The small molecule below binds the protein below.
Small molecule (SMILES): CCO[P](=O)(CCCc1cc2CN(C)(C)->[Pt]3(Cl)c2c(CN->3(C)C)c1)Oc1ccc([N+](=O)[O-])cc1

Binding-site contacts:
Ligand atom C17 contacts residue LEU182 of chain 1.B at 3.1 Å (hydrophobic).
Ligand atom C15 contacts residue TYR119 of chain 1.B at 4.0 Å (hydrophobic).
Ligand atom C17 contacts residue VAL184 of chain 1.B at 3.3 Å (hydrophobic).
Ligand atom O1 contacts residue THR150 of chain 1.B at 4.0 Å.
Ligand atom O1 contacts residue SER42 of chain 1.B at 4.2 Å.
Ligand atom C14 contacts residue SER42 of chain 1.B at 4.0 Å.
Ligand atom O1 contacts residue SER120 of chain 1.B at 2.2 Å (h-bond).
Ligand atom O1 contacts residue ASN84 of chain 1.B at 3.1 Å (h-bond).
Ligand atom P contacts residue SER42 of chain 1.B at 3.8 Å.
Ligand atom O1 contacts residue GLN121 of chain 1.B at 3.9 Å.
Ligand atom C17 contacts residue VAL177 of chain 1.B at 4.0 Å (hydrophobic).
Ligand atom O2 contacts residue SER42 of chain 1.B at 2.5 Å (h-bond).
Ligand atom O2 contacts residue GLY41 of chain 1.B at 3.4 Å.
Ligand atom P contacts residue GLN121 of chain 1.B at 3.5 Å.
Ligand atom C16 contacts residue LEU81 of chain 1.B at 4.0 Å (hydrophobic).
Ligand atom C16 contacts residue SER120 of chain 1.B at 3.5 Å.
Ligand atom C14 contacts residue HIS188 of chain 1.B at 4.3 Å.
Ligand atom C2 contacts residue THR43 of chain 1.B at 4.4 Å.
Ligand atom C3 contacts residue LEU189 of chain 1.B at 3.9 Å (hydrophobic).
Ligand atom C13 contacts residue LEU189 of chain 1.B at 4.3 Å (hydrophobic).
Ligand atom C15 contacts residue HIS188 of chain 1.B at 3.0 Å.
Ligand atom C16 contacts residue ASN84 of chain 1.B at 3.5 Å.
Ligand atom C10 contacts residue LEU81 of chain 1.B at 4.2 Å (hydrophobic).
Ligand atom O1 contacts residue HIS188 of chain 1.B at 4.3 Å.
Ligand atom P contacts residue ASN84 of chain 1.B at 4.3 Å.
Ligand atom O2 contacts residue TYR119 of chain 1.B at 4.3 Å.
Ligand atom O2 contacts residue SER120 of chain 1.B at 2.8 Å (h-bond).
Ligand atom P contacts residue HIS188 of chain 1.B at 3.8 Å.
Ligand atom C17 contacts residue SER120 of chain 1.B at 4.4 Å.
Ligand atom C14 contacts residue SER120 of chain 1.B at 4.1 Å.
Ligand atom C13 contacts residue HIS188 of chain 1.B at 4.1 Å.
Ligand atom C16 contacts residue VAL184 of chain 1.B at 3.9 Å (hydrophobic).
Ligand atom C15 contacts residue SER120 of chain 1.B at 2.7 Å.
Ligand atom C5 contacts residue LEU81 of chain 1.B at 4.3 Å (hydrophobic).
Ligand atom C13 contacts residue VAL184 of chain 1.B at 4.1 Å (hydrophobic).
Ligand atom C4 contacts residue LEU189 of chain 1.B at 4.3 Å (hydrophobic).
Ligand atom P contacts residue SER120 of chain 1.B at 1.6 Å.
Ligand atom O2 contacts residue GLN121 of chain 1.B at 3.0 Å (h-bond).
Ligand atom O2 contacts residue ASN84 of chain 1.B at 4.2 Å.
Ligand atom C11 contacts residue LEU81 of chain 1.B at 4.3 Å (hydrophobic).

Sequence of chain 1.B:
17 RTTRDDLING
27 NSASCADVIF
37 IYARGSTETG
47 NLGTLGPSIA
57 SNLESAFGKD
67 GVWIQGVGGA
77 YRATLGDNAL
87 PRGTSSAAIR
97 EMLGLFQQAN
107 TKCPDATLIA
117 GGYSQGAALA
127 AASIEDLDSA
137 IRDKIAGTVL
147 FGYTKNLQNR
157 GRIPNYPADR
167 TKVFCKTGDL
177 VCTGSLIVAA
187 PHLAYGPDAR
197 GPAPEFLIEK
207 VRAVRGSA